Binding-site contacts:
Ligand atom C5 contacts residue ASN272 of chain 1.A at 3.3 Å.
Ligand atom N2 contacts residue ASN272 of chain 1.A at 3.3 Å (h-bond).
Ligand atom C6 contacts residue GLU266 of chain 1.A at 4.1 Å.
Ligand atom C7 contacts residue THR204 of chain 1.A at 4.0 Å.
Ligand atom C2 contacts residue THR204 of chain 1.A at 4.4 Å.
Ligand atom C1 contacts residue ASN272 of chain 1.A at 1.4 Å.
Ligand atom C6 contacts residue ASN272 of chain 1.A at 4.1 Å.
Ligand atom C4 contacts residue ASN272 of chain 1.A at 4.3 Å.
Ligand atom C4 contacts residue THR267 of chain 1.A at 4.0 Å.
Ligand atom O5 contacts residue CYS271 of chain 1.A at 4.5 Å.
Ligand atom N2 contacts residue THR204 of chain 1.A at 3.5 Å.
Ligand atom C2 contacts residue ASN272 of chain 1.A at 2.7 Å.
Ligand atom O4 contacts residue THR267 of chain 1.A at 3.0 Å (h-bond).
Ligand atom C3 contacts residue ASN272 of chain 1.A at 3.9 Å.
Ligand atom C7 contacts residue ASN272 of chain 1.A at 4.2 Å.
Ligand atom O5 contacts residue ASN272 of chain 1.A at 2.2 Å (h-bond).
Ligand atom O6 contacts residue LYS269 of chain 1.A at 4.1 Å.
Ligand atom C6 contacts residue CYS271 of chain 1.A at 4.4 Å (hydrophobic).
Ligand atom C6 contacts residue THR267 of chain 1.A at 3.5 Å.
Ligand atom C1 contacts residue THR204 of chain 1.A at 4.5 Å.
Ligand atom O6 contacts residue MET268 of chain 1.A at 2.2 Å (h-bond).
Ligand atom O6 contacts residue ASN272 of chain 1.A at 3.8 Å.
Ligand atom C6 contacts residue MET268 of chain 1.A at 3.2 Å (hydrophobic).
Ligand atom O6 contacts residue THR267 of chain 1.A at 3.8 Å.
Ligand atom O7 contacts residue THR204 of chain 1.A at 3.8 Å.
Ligand atom O6 contacts residue CYS271 of chain 1.A at 4.0 Å.
Ligand atom C5 contacts residue THR267 of chain 1.A at 3.9 Å.

Sequence of chain 1.A:
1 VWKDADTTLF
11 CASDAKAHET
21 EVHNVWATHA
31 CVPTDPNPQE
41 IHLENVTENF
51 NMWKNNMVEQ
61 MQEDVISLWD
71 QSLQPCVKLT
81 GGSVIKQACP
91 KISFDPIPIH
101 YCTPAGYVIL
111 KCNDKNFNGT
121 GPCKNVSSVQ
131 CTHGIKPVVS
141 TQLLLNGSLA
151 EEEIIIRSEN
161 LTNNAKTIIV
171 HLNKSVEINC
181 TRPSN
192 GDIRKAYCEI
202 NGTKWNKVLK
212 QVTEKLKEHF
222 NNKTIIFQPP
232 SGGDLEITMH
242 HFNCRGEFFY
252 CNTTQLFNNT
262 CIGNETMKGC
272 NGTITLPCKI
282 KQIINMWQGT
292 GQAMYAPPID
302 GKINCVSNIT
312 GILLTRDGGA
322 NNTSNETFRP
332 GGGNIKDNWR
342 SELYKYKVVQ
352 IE

The small molecule below binds the protein below.
Small molecule (SMILES): CC(=O)N[C@@H]1[C@@H](O)[C@H](O)[C@@H](CO)O[C@H]1O